Sequence of chain 1.A:
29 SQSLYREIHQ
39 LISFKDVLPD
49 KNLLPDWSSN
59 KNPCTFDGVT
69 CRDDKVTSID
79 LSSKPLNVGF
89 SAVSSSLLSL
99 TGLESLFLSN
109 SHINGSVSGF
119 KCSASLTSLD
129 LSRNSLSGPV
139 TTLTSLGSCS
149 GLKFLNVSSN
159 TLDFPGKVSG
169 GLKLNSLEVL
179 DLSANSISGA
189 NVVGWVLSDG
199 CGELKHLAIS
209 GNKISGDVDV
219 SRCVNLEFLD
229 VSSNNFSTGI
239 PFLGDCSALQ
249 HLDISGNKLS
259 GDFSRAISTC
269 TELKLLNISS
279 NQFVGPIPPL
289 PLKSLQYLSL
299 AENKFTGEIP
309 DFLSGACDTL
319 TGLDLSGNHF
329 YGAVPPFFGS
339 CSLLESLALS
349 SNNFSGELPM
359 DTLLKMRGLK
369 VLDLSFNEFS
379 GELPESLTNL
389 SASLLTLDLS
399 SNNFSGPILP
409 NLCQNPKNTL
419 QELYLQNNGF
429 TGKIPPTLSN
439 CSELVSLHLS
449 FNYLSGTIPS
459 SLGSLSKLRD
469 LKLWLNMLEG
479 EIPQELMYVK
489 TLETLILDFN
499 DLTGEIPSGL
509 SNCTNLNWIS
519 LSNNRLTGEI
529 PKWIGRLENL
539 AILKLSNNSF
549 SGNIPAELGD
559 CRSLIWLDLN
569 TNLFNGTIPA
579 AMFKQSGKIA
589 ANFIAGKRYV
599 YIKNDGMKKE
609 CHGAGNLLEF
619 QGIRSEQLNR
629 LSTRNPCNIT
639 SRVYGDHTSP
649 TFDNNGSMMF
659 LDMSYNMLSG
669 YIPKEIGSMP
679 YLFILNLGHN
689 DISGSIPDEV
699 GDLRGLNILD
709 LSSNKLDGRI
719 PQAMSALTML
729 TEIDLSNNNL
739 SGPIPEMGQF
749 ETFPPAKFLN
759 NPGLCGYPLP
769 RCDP

Binding-site contacts:
Ligand atom C6 contacts residue ASP651 of chain 1.A at 4.4 Å.
Ligand atom C8 contacts residue TYR679 of chain 1.A at 3.5 Å (hydrophobic).
Ligand atom C3 contacts residue ASN653 of chain 1.A at 3.9 Å.
Ligand atom C1 contacts residue ASN653 of chain 1.A at 1.5 Å.
Ligand atom C4 contacts residue ASN653 of chain 1.A at 4.3 Å.
Ligand atom N2 contacts residue ASN653 of chain 1.A at 3.1 Å (h-bond).
Ligand atom C7 contacts residue ASN653 of chain 1.A at 4.3 Å.
Ligand atom O5 contacts residue ASN653 of chain 1.A at 2.4 Å (h-bond).
Ligand atom C3 contacts residue TYR679 of chain 1.A at 4.0 Å (hydrophobic).
Ligand atom C8 contacts residue ARG702 of chain 1.A at 3.1 Å.
Ligand atom C7 contacts residue ARG702 of chain 1.A at 4.2 Å.
Ligand atom C7 contacts residue TYR679 of chain 1.A at 3.5 Å (hydrophobic).
Ligand atom C2 contacts residue TYR679 of chain 1.A at 3.6 Å (hydrophobic).
Ligand atom C1 contacts residue TYR679 of chain 1.A at 3.5 Å (hydrophobic).
Ligand atom C6 contacts residue ASN652 of chain 1.A at 3.9 Å.
Ligand atom C2 contacts residue ASN653 of chain 1.A at 2.6 Å.
Ligand atom N2 contacts residue TYR679 of chain 1.A at 2.7 Å (h-bond).
Ligand atom O6 contacts residue ASP651 of chain 1.A at 4.2 Å.
Ligand atom C5 contacts residue ASN653 of chain 1.A at 3.6 Å.

A small-molecule ligand and the protein it binds are described below.
Small molecule (SMILES): CC(=O)N[C@@H]1[C@@H](O)[C@H](O)[C@@H](CO)O[C@H]1O